Sequence of chain 1.F:
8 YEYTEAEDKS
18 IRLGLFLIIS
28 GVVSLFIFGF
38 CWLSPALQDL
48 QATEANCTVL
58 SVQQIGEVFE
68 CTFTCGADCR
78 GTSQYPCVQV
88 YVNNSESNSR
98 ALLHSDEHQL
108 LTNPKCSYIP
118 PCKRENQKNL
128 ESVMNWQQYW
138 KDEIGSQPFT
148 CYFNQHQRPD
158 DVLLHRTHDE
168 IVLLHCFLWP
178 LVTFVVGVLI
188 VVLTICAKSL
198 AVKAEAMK

The small molecule below binds the protein below.
Small molecule (SMILES): CC(C)CCC[C@@H](C)[C@H]1CC[C@H]2[C@@H]3CC=C4C[C@@H](O)CC[C@]4(C)[C@H]3CC[C@]12C

Binding-site contacts:
Ligand atom C20 contacts residue TRP176 of chain 1.F at 4.1 Å (hydrophobic).
Ligand atom C27 contacts residue TRP176 of chain 1.F at 3.7 Å (hydrophobic).
Ligand atom C14 contacts residue HIS172 of chain 1.F at 4.2 Å.
Ligand atom C22 contacts residue TRP176 of chain 1.F at 3.6 Å (hydrophobic).
Ligand atom C13 contacts residue TRP23 of chain 1.E at 4.5 Å (hydrophobic).
Ligand atom C25 contacts residue MET30 of chain 1.E at 3.6 Å (hydrophobic).
Ligand atom C19 contacts residue TRP23 of chain 1.E at 3.5 Å (hydrophobic).
Ligand atom C25 contacts residue PGW1 of chain 1.OA at 4.2 Å.
Ligand atom C26 contacts residue MET30 of chain 1.E at 3.7 Å (hydrophobic).
Ligand atom C15 contacts residue PGW1 of chain 1.OA at 4.4 Å.
Ligand atom C21 contacts residue PGW1 of chain 1.PA at 3.7 Å.
Ligand atom C6 contacts residue HIS172 of chain 1.F at 4.3 Å.
Ligand atom C12 contacts residue TRP23 of chain 1.E at 3.6 Å (hydrophobic).
Ligand atom C15 contacts residue HIS172 of chain 1.F at 3.9 Å.
Ligand atom C7 contacts residue HIS172 of chain 1.F at 3.5 Å.
Ligand atom C24 contacts residue PGW1 of chain 1.OA at 3.7 Å.
Ligand atom C26 contacts residue PGW1 of chain 1.OA at 3.7 Å.
Ligand atom C15 contacts residue TRP176 of chain 1.F at 3.7 Å (hydrophobic).
Ligand atom C17 contacts residue TRP176 of chain 1.F at 3.5 Å (hydrophobic).
Ligand atom C11 contacts residue TRP23 of chain 1.E at 3.6 Å (hydrophobic).
Ligand atom C21 contacts residue ALA27 of chain 1.E at 4.0 Å (hydrophobic).
Ligand atom C27 contacts residue THR180 of chain 1.F at 4.4 Å.
Ligand atom C8 contacts residue HIS172 of chain 1.F at 4.5 Å.
Ligand atom C21 contacts residue TRP176 of chain 1.F at 4.1 Å (hydrophobic).
Ligand atom C6 contacts residue PGW1 of chain 1.OA at 4.0 Å.
Ligand atom C7 contacts residue PGW1 of chain 1.OA at 4.1 Å.
Ligand atom C27 contacts residue MET30 of chain 1.E at 3.7 Å (hydrophobic).
Ligand atom C18 contacts residue TRP23 of chain 1.E at 3.6 Å (hydrophobic).
Ligand atom C16 contacts residue TRP176 of chain 1.F at 3.5 Å (hydrophobic).

Sequence of chain 1.E:
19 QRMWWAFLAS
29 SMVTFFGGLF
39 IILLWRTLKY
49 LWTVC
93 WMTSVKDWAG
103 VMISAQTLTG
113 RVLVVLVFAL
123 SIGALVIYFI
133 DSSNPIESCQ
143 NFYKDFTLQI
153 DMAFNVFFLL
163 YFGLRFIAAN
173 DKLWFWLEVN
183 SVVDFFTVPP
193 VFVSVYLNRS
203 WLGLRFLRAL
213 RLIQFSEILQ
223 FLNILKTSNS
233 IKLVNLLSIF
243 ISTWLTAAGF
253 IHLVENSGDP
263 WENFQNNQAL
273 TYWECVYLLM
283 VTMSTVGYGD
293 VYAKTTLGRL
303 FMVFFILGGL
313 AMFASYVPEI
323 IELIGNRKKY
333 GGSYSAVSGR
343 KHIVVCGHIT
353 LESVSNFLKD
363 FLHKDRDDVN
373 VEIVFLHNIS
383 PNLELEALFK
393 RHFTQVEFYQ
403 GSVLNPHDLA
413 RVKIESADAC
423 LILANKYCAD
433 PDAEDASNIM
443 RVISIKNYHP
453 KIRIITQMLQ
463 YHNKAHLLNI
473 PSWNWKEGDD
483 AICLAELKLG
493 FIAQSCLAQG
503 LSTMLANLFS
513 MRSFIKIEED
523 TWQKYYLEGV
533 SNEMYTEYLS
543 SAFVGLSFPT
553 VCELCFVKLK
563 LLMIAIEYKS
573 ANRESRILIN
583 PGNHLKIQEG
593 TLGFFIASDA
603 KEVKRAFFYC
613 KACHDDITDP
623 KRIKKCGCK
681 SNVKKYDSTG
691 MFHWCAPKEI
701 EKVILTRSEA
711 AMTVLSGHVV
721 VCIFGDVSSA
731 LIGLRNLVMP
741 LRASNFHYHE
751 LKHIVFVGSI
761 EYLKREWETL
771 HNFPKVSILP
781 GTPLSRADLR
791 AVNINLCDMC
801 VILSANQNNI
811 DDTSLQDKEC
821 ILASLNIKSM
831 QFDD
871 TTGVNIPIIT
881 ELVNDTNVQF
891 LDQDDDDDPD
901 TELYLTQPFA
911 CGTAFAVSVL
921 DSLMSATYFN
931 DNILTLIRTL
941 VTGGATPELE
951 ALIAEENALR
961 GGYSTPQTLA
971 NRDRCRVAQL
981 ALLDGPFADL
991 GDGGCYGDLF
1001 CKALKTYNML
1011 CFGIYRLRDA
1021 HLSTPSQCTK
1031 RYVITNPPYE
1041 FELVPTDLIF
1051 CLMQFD